Binding-site contacts:
Ligand atom C2 contacts residue LYS139 of chain 1.A at 4.2 Å.
Ligand atom O6 contacts residue ASN137 of chain 1.A at 4.0 Å.
Ligand atom C1 contacts residue ASN149 of chain 1.A at 1.4 Å.
Ligand atom O5 contacts residue ASN137 of chain 1.A at 3.3 Å.
Ligand atom O5 contacts residue ASN149 of chain 1.A at 2.4 Å (h-bond).
Ligand atom C5 contacts residue ASN149 of chain 1.A at 3.7 Å.
Ligand atom C4 contacts residue ASN149 of chain 1.A at 4.2 Å.
Ligand atom C8 contacts residue LYS66 of chain 1.A at 3.3 Å.
Ligand atom C5 contacts residue ASN137 of chain 1.A at 4.2 Å.
Ligand atom C1 contacts residue ASN137 of chain 1.A at 4.2 Å.
Ligand atom N2 contacts residue ASN149 of chain 1.A at 2.8 Å (h-bond).
Ligand atom C3 contacts residue ASN149 of chain 1.A at 3.8 Å.
Ligand atom C7 contacts residue LYS66 of chain 1.A at 4.3 Å.
Ligand atom C6 contacts residue ASN137 of chain 1.A at 3.8 Å.
Ligand atom C2 contacts residue ASN149 of chain 1.A at 2.4 Å.
Ligand atom O7 contacts residue ASN149 of chain 1.A at 4.3 Å.
Ligand atom C7 contacts residue ASN149 of chain 1.A at 3.4 Å.
Ligand atom C8 contacts residue ASN149 of chain 1.A at 3.6 Å.

The small molecule below binds the protein below.
Small molecule (SMILES): CC(=O)N[C@@H]1[C@@H](O)[C@H](O)[C@@H](CO)O[C@H]1O

Sequence of chain 1.A:
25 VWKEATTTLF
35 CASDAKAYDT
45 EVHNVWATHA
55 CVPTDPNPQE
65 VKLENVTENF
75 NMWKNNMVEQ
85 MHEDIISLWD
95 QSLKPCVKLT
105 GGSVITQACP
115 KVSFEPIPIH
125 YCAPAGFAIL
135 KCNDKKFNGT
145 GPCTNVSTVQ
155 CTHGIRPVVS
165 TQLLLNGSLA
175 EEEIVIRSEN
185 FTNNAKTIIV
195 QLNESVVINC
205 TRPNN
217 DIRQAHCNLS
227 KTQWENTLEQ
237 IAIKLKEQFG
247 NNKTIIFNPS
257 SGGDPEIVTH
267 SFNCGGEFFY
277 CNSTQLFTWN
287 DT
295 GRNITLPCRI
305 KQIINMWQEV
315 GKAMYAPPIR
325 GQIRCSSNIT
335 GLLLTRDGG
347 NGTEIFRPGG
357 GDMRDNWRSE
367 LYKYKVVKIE